Sequence of chain 51.E:
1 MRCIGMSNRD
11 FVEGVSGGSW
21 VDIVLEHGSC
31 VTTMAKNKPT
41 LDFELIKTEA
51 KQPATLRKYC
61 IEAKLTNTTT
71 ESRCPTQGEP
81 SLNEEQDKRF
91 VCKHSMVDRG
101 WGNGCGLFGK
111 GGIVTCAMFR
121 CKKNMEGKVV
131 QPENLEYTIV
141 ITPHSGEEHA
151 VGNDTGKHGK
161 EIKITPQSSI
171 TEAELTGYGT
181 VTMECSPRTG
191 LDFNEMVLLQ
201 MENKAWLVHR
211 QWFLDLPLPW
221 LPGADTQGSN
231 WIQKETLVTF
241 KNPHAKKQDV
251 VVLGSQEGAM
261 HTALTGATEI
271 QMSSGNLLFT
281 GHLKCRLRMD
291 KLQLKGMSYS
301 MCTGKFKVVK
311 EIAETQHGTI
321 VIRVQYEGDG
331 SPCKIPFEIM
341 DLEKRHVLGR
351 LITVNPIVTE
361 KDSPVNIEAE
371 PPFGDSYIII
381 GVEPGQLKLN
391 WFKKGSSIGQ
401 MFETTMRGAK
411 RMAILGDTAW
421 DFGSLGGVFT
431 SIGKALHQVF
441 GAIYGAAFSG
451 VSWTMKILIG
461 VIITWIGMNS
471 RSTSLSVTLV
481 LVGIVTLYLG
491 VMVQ

The protein below binds the small molecule below.
Small molecule (SMILES): CC(=O)N[C@@H]1[C@@H](O)[C@H](O)[C@@H](CO)O[C@H]1O

Sequence of chain 48.E:
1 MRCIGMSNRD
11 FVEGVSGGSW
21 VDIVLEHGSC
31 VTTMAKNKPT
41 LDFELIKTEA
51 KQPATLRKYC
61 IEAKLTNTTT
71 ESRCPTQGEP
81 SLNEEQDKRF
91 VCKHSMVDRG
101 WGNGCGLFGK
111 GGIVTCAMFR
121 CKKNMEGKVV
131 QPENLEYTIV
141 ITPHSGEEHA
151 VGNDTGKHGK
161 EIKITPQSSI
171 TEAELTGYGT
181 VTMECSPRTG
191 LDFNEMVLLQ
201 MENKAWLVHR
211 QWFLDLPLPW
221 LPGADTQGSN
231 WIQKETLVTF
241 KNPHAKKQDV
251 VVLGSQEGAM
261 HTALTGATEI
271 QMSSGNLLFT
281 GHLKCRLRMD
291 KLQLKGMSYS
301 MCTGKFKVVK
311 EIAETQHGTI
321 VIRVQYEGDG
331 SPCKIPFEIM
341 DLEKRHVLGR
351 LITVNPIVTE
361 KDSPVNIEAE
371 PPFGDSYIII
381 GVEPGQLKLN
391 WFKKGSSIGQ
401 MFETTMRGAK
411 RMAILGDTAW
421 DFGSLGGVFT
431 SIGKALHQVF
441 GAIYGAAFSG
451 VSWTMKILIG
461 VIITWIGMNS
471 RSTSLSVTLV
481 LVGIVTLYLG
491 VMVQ

Binding-site contacts:
Ligand atom C7 contacts residue ASN153 of chain 48.E at 3.5 Å.
Ligand atom C6 contacts residue HIS158 of chain 48.E at 4.4 Å.
Ligand atom C2 contacts residue ASN153 of chain 48.E at 2.5 Å.
Ligand atom O5 contacts residue ASN153 of chain 48.E at 2.4 Å (h-bond).
Ligand atom C4 contacts residue ASN153 of chain 48.E at 4.2 Å.
Ligand atom C1 contacts residue HIS158 of chain 48.E at 3.8 Å.
Ligand atom O5 contacts residue HIS158 of chain 48.E at 3.1 Å.
Ligand atom C5 contacts residue ASN153 of chain 48.E at 3.7 Å.
Ligand atom C5 contacts residue HIS158 of chain 48.E at 4.3 Å.
Ligand atom C1 contacts residue ASN153 of chain 48.E at 1.4 Å.
Ligand atom O7 contacts residue THR155 of chain 48.E at 4.1 Å.
Ligand atom C2 contacts residue HIS149 of chain 48.E at 3.6 Å.
Ligand atom O7 contacts residue ASN153 of chain 48.E at 3.8 Å.
Ligand atom C1 contacts residue THR155 of chain 48.E at 3.9 Å.
Ligand atom C6 contacts residue LYS157 of chain 48.E at 4.2 Å.
Ligand atom C8 contacts residue GLY102 of chain 51.E at 4.2 Å.
Ligand atom O5 contacts residue GLY156 of chain 48.E at 4.3 Å.
Ligand atom C3 contacts residue ASN153 of chain 48.E at 3.8 Å.
Ligand atom O6 contacts residue LYS157 of chain 48.E at 4.2 Å.
Ligand atom O3 contacts residue HIS149 of chain 48.E at 4.1 Å.
Ligand atom C1 contacts residue HIS149 of chain 48.E at 4.2 Å.
Ligand atom N2 contacts residue ASN153 of chain 48.E at 2.9 Å (h-bond).
Ligand atom O6 contacts residue HIS158 of chain 48.E at 3.8 Å.
Ligand atom O5 contacts residue THR155 of chain 48.E at 3.7 Å.
Ligand atom C5 contacts residue THR155 of chain 48.E at 3.9 Å.
Ligand atom N2 contacts residue HIS149 of chain 48.E at 3.4 Å.
Ligand atom C6 contacts residue THR155 of chain 48.E at 4.4 Å.